The small molecule below binds the protein below.
Small molecule (SMILES): CC(C)(C)c1cc(Br)c(O)c(CNCCCc2ccccc2)c1

Binding-site contacts:
Ligand atom C4 contacts residue MET420 of chain 2.A at 3.7 Å (hydrophobic).
Ligand atom C9 contacts residue HIS525 of chain 2.A at 3.7 Å.
Ligand atom C22 contacts residue MET340 of chain 2.A at 3.6 Å (hydrophobic).
Ligand atom C7 contacts residue HIS525 of chain 2.A at 3.5 Å.
Ligand atom C16 contacts residue TYR384 of chain 2.A at 3.6 Å (hydrophobic).
Ligand atom BR contacts residue VAL499 of chain 2.A at 3.7 Å.
Ligand atom O12 contacts residue LEU500 of chain 2.A at 3.5 Å (h-bond).
Ligand atom C9 contacts residue VAL499 of chain 2.A at 3.9 Å (hydrophobic).
Ligand atom C7 contacts residue ASP336 of chain 2.A at 3.7 Å.
Ligand atom C13 contacts residue ASP336 of chain 2.A at 3.0 Å.
Ligand atom C8 contacts residue HIS525 of chain 2.A at 3.3 Å.
Ligand atom N14 contacts residue TYR384 of chain 2.A at 2.6 Å (h-bond).
Ligand atom C17 contacts residue TRP337 of chain 2.A at 3.8 Å (hydrophobic).
Ligand atom C20 contacts residue GLN385 of chain 2.A at 3.6 Å.
Ligand atom C3 contacts residue TYR384 of chain 2.A at 3.6 Å (hydrophobic).
Ligand atom C23 contacts residue LEU500 of chain 2.A at 3.7 Å (hydrophobic).
Ligand atom C16 contacts residue TRP337 of chain 2.A at 3.7 Å (hydrophobic).
Ligand atom N14 contacts residue ASP336 of chain 2.A at 2.7 Å (salt-bridge).
Ligand atom C19 contacts residue GLN385 of chain 2.A at 3.5 Å.
Ligand atom C8 contacts residue VAL499 of chain 2.A at 3.5 Å (hydrophobic).
Ligand atom C13 contacts residue TYR384 of chain 2.A at 3.5 Å (hydrophobic).
Ligand atom C16 contacts residue TYR467 of chain 2.A at 3.6 Å (hydrophobic).
Ligand atom C16 contacts residue ASP336 of chain 2.A at 3.4 Å.
Ligand atom C4 contacts residue LEU409 of chain 2.A at 3.6 Å (hydrophobic).
Ligand atom C15 contacts residue ASP336 of chain 2.A at 3.0 Å.
Ligand atom C1 contacts residue TRP526 of chain 2.A at 3.8 Å (hydrophobic).
Ligand atom C22 contacts residue LEU500 of chain 2.A at 3.8 Å (hydrophobic).
Ligand atom C15 contacts residue TYR384 of chain 2.A at 3.2 Å (hydrophobic).
Ligand atom C13 contacts residue HIS525 of chain 2.A at 3.6 Å.
Ligand atom O12 contacts residue VAL499 of chain 2.A at 3.0 Å.
Ligand atom BR contacts residue HIS525 of chain 2.A at 3.7 Å.
Ligand atom C1 contacts residue PHE268 of chain 2.A at 3.6 Å (hydrophobic).
Ligand atom C21 contacts residue MET340 of chain 2.A at 3.6 Å (hydrophobic).
Ligand atom C6 contacts residue TYR384 of chain 2.A at 3.7 Å (hydrophobic).
Ligand atom O12 contacts residue ASP497 of chain 2.A at 2.8 Å (salt-bridge).
Ligand atom BR contacts residue ASP497 of chain 2.A at 3.4 Å.
Ligand atom N14 contacts residue TYR467 of chain 2.A at 3.6 Å (h-bond).
Ligand atom C23 contacts residue MET340 of chain 2.A at 3.8 Å (hydrophobic).
Ligand atom O12 contacts residue HIS525 of chain 2.A at 3.1 Å (h-bond).
Ligand atom C10 contacts residue MET420 of chain 2.A at 3.5 Å (hydrophobic).

Sequence of chain 2.A:
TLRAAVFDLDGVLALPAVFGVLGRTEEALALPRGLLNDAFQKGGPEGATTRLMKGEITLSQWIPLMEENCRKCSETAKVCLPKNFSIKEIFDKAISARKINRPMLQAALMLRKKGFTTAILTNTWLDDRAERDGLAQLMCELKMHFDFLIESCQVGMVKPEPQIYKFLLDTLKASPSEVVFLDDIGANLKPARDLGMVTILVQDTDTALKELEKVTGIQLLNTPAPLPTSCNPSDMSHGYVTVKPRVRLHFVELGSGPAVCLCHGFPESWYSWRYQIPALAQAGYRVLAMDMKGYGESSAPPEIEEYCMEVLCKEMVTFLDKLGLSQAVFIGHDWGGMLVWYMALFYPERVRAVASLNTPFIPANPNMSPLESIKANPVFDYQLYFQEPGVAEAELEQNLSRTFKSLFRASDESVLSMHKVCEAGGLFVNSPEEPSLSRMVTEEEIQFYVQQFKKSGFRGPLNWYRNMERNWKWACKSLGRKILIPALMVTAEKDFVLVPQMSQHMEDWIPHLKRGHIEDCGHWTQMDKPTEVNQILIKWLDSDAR